Binding-site contacts:
Ligand atom C5 contacts residue NAG1 of chain 1.Q at 3.7 Å.
Ligand atom C1 contacts residue ASN232 of chain 1.C at 1.4 Å.
Ligand atom C8 contacts residue LEU231 of chain 1.C at 3.6 Å (hydrophobic).
Ligand atom C2 contacts residue ASN232 of chain 1.C at 2.4 Å.
Ligand atom O5 contacts residue NAG1 of chain 1.Q at 3.2 Å.
Ligand atom C3 contacts residue SER415 of chain 1.C at 4.4 Å.
Ligand atom O6 contacts residue GLY348 of chain 1.C at 4.1 Å.
Ligand atom O3 contacts residue CYS347 of chain 1.C at 4.0 Å.
Ligand atom O7 contacts residue PRO182 of chain 1.C at 4.5 Å.
Ligand atom C4 contacts residue ASN232 of chain 1.C at 4.3 Å.
Ligand atom C3 contacts residue VAL414 of chain 1.C at 4.0 Å (hydrophobic).
Ligand atom C2 contacts residue SER415 of chain 1.C at 4.3 Å.
Ligand atom C1 contacts residue SER415 of chain 1.C at 4.0 Å.
Ligand atom O5 contacts residue GLU181 of chain 1.C at 4.1 Å.
Ligand atom O7 contacts residue CYS413 of chain 1.C at 3.9 Å.
Ligand atom C8 contacts residue VAL414 of chain 1.C at 3.9 Å (hydrophobic).
Ligand atom C8 contacts residue PHE345 of chain 1.C at 4.4 Å (hydrophobic).
Ligand atom O5 contacts residue ASN232 of chain 1.C at 2.4 Å (h-bond).
Ligand atom C1 contacts residue VAL414 of chain 1.C at 4.3 Å (hydrophobic).
Ligand atom O6 contacts residue LYS222 of chain 1.C at 3.5 Å (salt-bridge).
Ligand atom O7 contacts residue ARG412 of chain 1.C at 4.3 Å.
Ligand atom O5 contacts residue LYS222 of chain 1.C at 3.9 Å.
Ligand atom O7 contacts residue VAL414 of chain 1.C at 3.6 Å.
Ligand atom N2 contacts residue SER415 of chain 1.C at 3.8 Å.
Ligand atom O4 contacts residue VAL414 of chain 1.C at 4.0 Å.
Ligand atom C6 contacts residue GLU181 of chain 1.C at 3.5 Å.
Ligand atom C8 contacts residue VAL224 of chain 1.C at 3.9 Å (hydrophobic).
Ligand atom C5 contacts residue ASN232 of chain 1.C at 3.7 Å.
Ligand atom C7 contacts residue VAL224 of chain 1.C at 4.4 Å (hydrophobic).
Ligand atom N2 contacts residue ASN232 of chain 1.C at 2.8 Å (h-bond).
Ligand atom C5 contacts residue GLU181 of chain 1.C at 3.4 Å.
Ligand atom C5 contacts residue VAL414 of chain 1.C at 3.6 Å (hydrophobic).
Ligand atom C6 contacts residue NAG1 of chain 1.Q at 3.9 Å.
Ligand atom C3 contacts residue ASN232 of chain 1.C at 3.7 Å.
Ligand atom C7 contacts residue VAL414 of chain 1.C at 4.0 Å (hydrophobic).
Ligand atom O5 contacts residue VAL414 of chain 1.C at 4.4 Å.
Ligand atom O7 contacts residue ASN232 of chain 1.C at 4.4 Å.
Ligand atom C7 contacts residue ASN232 of chain 1.C at 3.8 Å.
Ligand atom C1 contacts residue NAG1 of chain 1.Q at 3.6 Å.
Ligand atom C4 contacts residue VAL414 of chain 1.C at 4.1 Å (hydrophobic).

The small molecule below binds the protein below.
Small molecule (SMILES): CC(=O)N[C@H]1[C@H](O[C@H]2[C@H](O)[C@@H](NC(C)=O)CO[C@@H]2CO)O[C@H](CO)[C@@H](O[C@@H]2O[C@H](CO)[C@@H](O)[C@H](O)[C@@H]2O)[C@@H]1O

Sequence of chain 1.C:
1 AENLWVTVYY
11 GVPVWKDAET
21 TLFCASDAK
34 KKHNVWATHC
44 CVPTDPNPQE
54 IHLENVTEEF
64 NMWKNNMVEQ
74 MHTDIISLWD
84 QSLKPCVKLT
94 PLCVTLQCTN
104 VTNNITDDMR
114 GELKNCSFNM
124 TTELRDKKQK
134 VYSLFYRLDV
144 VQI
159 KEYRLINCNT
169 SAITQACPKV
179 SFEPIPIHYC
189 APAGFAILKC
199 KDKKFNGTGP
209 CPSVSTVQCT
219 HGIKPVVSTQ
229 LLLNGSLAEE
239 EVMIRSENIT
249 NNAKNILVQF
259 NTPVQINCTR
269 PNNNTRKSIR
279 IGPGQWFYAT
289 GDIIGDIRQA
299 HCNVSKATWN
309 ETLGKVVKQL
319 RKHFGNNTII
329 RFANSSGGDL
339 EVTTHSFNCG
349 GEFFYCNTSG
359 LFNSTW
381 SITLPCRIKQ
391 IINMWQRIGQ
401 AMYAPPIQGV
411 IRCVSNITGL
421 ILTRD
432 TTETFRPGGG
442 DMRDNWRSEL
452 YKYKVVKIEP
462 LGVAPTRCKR